Sequence of chain 1.I:
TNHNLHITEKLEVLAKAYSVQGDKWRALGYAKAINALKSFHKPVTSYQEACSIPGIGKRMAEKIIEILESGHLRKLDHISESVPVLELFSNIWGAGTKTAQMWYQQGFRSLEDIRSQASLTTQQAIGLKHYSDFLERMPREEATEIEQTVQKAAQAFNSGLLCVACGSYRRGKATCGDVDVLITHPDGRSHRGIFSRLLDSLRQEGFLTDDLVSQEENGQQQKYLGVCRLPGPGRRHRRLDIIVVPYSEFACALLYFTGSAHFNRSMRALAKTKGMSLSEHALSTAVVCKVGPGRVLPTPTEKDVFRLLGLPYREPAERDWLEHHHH

A small-molecule ligand and the protein it binds are described below.
Small molecule (SMILES): Nc1ccn([C@H]2C[C@H](O[P](=O)(O)OC[C@H]3O[C@@H](n4cnc5c(=O)nc(N)[nH]c54)C[C@@H]3O)[C@@H](CO[P](=O)(O)O[C@H]3C[C@H](n4ccc(N)nc4=O)O[C@@H]3CO[P](=O)(O)O[C@H]3C[C@H](n4cnc5c(=O)nc(N)[nH]c54)O[C@@H]3COP(=O)(O)O)O2)c(=O)n1

Binding-site contacts:
Ligand atom C4 contacts residue TRP31 of chain 1.I at 3.7 Å (hydrophobic).
Ligand atom O4' contacts residue ARG32 of chain 1.I at 3.6 Å.
Ligand atom N9 contacts residue ARG32 of chain 1.I at 3.7 Å.
Ligand atom OP1 contacts residue CA1 of chain 1.NA at 2.3 Å.
Ligand atom OP3 contacts residue CA1 of chain 1.NA at 2.3 Å.
Ligand atom C8 contacts residue ARG32 of chain 1.I at 3.8 Å.
Ligand atom O5' contacts residue LYS69 of chain 1.I at 3.4 Å (salt-bridge).
Ligand atom C2 contacts residue TRP31 of chain 1.I at 3.3 Å (hydrophobic).
Ligand atom C5' contacts residue CA1 of chain 1.NA at 2.6 Å.
Ligand atom OP2 contacts residue LYS69 of chain 1.I at 3.5 Å (salt-bridge).
Ligand atom OP1 contacts residue MET66 of chain 1.I at 3.0 Å (h-bond).
Ligand atom P contacts residue TYR36 of chain 1.I at 3.4 Å.
Ligand atom N2 contacts residue TRP31 of chain 1.I at 3.7 Å.
Ligand atom C4' contacts residue MET66 of chain 1.I at 3.8 Å (hydrophobic).
Ligand atom OP1 contacts residue ARG65 of chain 1.I at 3.8 Å.
Ligand atom N3 contacts residue GLY35 of chain 1.I at 3.5 Å.
Ligand atom N1 contacts residue TRP31 of chain 1.I at 3.6 Å.
Ligand atom OP2 contacts residue TYR24 of chain 1.I at 2.9 Å (h-bond).
Ligand atom N3 contacts residue TRP31 of chain 1.I at 3.3 Å (h-bond).
Ligand atom OP1 contacts residue GLY63 of chain 1.I at 3.0 Å (h-bond).
Ligand atom O3' contacts residue GLY61 of chain 1.I at 3.7 Å.
Ligand atom C5' contacts residue GLY61 of chain 1.I at 3.5 Å.
Ligand atom OP2 contacts residue LYS81 of chain 1.I at 3.0 Å (salt-bridge).
Ligand atom C4 contacts residue ARG32 of chain 1.I at 3.8 Å.
Ligand atom OP2 contacts residue ARG65 of chain 1.I at 3.8 Å.
Ligand atom O4' contacts residue TYR36 of chain 1.I at 3.5 Å.
Ligand atom OP1 contacts residue LYS69 of chain 1.I at 3.1 Å (salt-bridge).
Ligand atom C1' contacts residue ARG32 of chain 1.I at 3.8 Å.
Ligand atom OP1 contacts residue GLY61 of chain 1.I at 2.8 Å (h-bond).
Ligand atom O5' contacts residue TYR36 of chain 1.I at 2.9 Å (h-bond).
Ligand atom OP1 contacts residue ARG65 of chain 1.I at 3.0 Å (salt-bridge).
Ligand atom P contacts residue LYS69 of chain 1.I at 3.5 Å.
Ligand atom OP2 contacts residue TYR36 of chain 1.I at 2.6 Å (h-bond).
Ligand atom O3' contacts residue MET66 of chain 1.I at 3.5 Å.
Ligand atom OP3 contacts residue ARG32 of chain 1.I at 3.0 Å (salt-bridge).
Ligand atom C4' contacts residue GLY61 of chain 1.I at 3.6 Å.
Ligand atom P contacts residue CA1 of chain 1.NA at 2.8 Å.
Ligand atom O5' contacts residue CA1 of chain 1.NA at 3.1 Å.
Ligand atom O6 contacts residue TRP31 of chain 1.I at 3.8 Å.
Ligand atom C4' contacts residue TYR36 of chain 1.I at 3.7 Å (hydrophobic).